This protein binds this small molecule.
Small molecule (SMILES): CC(=O)N[C@@H]1[C@@H](O)[C@H](O)[C@@H](CO)O[C@H]1O

Sequence of chain 2.A:
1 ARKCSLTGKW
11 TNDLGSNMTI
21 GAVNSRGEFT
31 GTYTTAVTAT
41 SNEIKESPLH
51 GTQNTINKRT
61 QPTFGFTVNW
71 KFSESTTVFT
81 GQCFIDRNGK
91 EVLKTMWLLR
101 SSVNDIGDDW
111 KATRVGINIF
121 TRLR

Binding-site contacts:
Ligand atom C2 contacts residue ASN17 of chain 2.A at 2.5 Å.
Ligand atom C7 contacts residue ASN17 of chain 2.A at 3.5 Å.
Ligand atom C5 contacts residue ASN17 of chain 2.A at 3.6 Å.
Ligand atom O7 contacts residue ASN17 of chain 2.A at 3.5 Å (h-bond).
Ligand atom C3 contacts residue ASN17 of chain 2.A at 3.8 Å.
Ligand atom O5 contacts residue ASN17 of chain 2.A at 2.3 Å (h-bond).
Ligand atom C7 contacts residue THR34 of chain 2.A at 4.4 Å.
Ligand atom C8 contacts residue THR35 of chain 2.A at 4.2 Å.
Ligand atom C1 contacts residue LEU123 of chain 2.A at 4.0 Å (hydrophobic).
Ligand atom O7 contacts residue THR34 of chain 2.A at 3.6 Å.
Ligand atom O5 contacts residue LYS9 of chain 2.A at 4.1 Å.
Ligand atom N2 contacts residue ASN17 of chain 2.A at 3.0 Å (h-bond).
Ligand atom C8 contacts residue THR34 of chain 2.A at 4.0 Å.
Ligand atom C7 contacts residue GLY15 of chain 2.A at 3.8 Å.
Ligand atom C1 contacts residue ASN17 of chain 2.A at 1.4 Å.
Ligand atom C8 contacts residue ALA36 of chain 2.A at 4.0 Å (hydrophobic).
Ligand atom C6 contacts residue LEU123 of chain 2.A at 4.0 Å (hydrophobic).
Ligand atom O6 contacts residue LYS9 of chain 2.A at 4.2 Å.
Ligand atom C4 contacts residue ASN17 of chain 2.A at 4.1 Å.
Ligand atom C5 contacts residue LEU123 of chain 2.A at 4.1 Å (hydrophobic).
Ligand atom O5 contacts residue LEU123 of chain 2.A at 3.4 Å.
Ligand atom C8 contacts residue GLY15 of chain 2.A at 3.4 Å.
Ligand atom N2 contacts residue GLY15 of chain 2.A at 3.4 Å (h-bond).